The protein below binds the small molecule below.
Small molecule (SMILES): O=C(c1ccccc1)[C@@H](F)n1c[n+](F)cn1

Sequence of chain 1.A:
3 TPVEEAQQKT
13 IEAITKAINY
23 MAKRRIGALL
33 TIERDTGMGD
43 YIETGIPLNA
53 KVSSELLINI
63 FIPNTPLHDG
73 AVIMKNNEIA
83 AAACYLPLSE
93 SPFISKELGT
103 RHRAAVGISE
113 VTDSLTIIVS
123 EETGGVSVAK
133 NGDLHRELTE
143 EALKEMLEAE

Binding-site contacts:
Ligand atom C16 contacts residue ALA24 of chain 1.A at 4.5 Å (hydrophobic).
Ligand atom N03 contacts residue LEU140 of chain 1.A at 4.4 Å.
Ligand atom C04 contacts residue VAL128 of chain 1.A at 3.6 Å (hydrophobic).
Ligand atom C07 contacts residue GLU142 of chain 1.A at 3.8 Å.
Ligand atom N05 contacts residue VAL128 of chain 1.A at 3.5 Å.
Ligand atom F06 contacts residue VAL128 of chain 1.A at 3.2 Å.
Ligand atom C07 contacts residue ASN21 of chain 1.A at 2.8 Å.
Ligand atom N05 contacts residue LEU140 of chain 1.A at 3.9 Å.
Ligand atom C04 contacts residue GLU142 of chain 1.A at 3.6 Å.
Ligand atom F06 contacts residue LEU145 of chain 1.A at 3.6 Å.
Ligand atom F06 contacts residue GLU142 of chain 1.A at 4.0 Å.
Ligand atom N03 contacts residue ASN21 of chain 1.A at 4.3 Å.
Ligand atom N05 contacts residue THR141 of chain 1.A at 3.8 Å.
Ligand atom N05 contacts residue ILE20 of chain 1.A at 4.4 Å.
Ligand atom N05 contacts residue GLU142 of chain 1.A at 3.7 Å.
Ligand atom N03 contacts residue VAL128 of chain 1.A at 4.3 Å.
Ligand atom C04 contacts residue THR141 of chain 1.A at 3.8 Å.
Ligand atom F06 contacts residue ILE20 of chain 1.A at 4.3 Å.
Ligand atom F01 contacts residue LEU140 of chain 1.A at 4.2 Å.
Ligand atom F06 contacts residue THR141 of chain 1.A at 3.4 Å.
Ligand atom O10 contacts residue LYS25 of chain 1.A at 4.3 Å.
Ligand atom O10 contacts residue ASN21 of chain 1.A at 3.8 Å.
Ligand atom N05 contacts residue ASN21 of chain 1.A at 4.2 Å.
Ligand atom F06 contacts residue LEU140 of chain 1.A at 3.9 Å.
Ligand atom C07 contacts residue ILE20 of chain 1.A at 4.1 Å (hydrophobic).
Ligand atom N03 contacts residue ALA24 of chain 1.A at 4.4 Å.
Ligand atom C04 contacts residue LEU140 of chain 1.A at 3.2 Å (hydrophobic).
Ligand atom O10 contacts residue ALA24 of chain 1.A at 3.2 Å.
Ligand atom C09 contacts residue ALA24 of chain 1.A at 3.9 Å (hydrophobic).
Ligand atom C07 contacts residue VAL128 of chain 1.A at 4.1 Å (hydrophobic).
Ligand atom N03 contacts residue GLU142 of chain 1.A at 4.2 Å.
Ligand atom N08 contacts residue ASN21 of chain 1.A at 2.9 Å (h-bond).
Ligand atom N08 contacts residue ALA24 of chain 1.A at 4.3 Å.
Ligand atom N08 contacts residue GLU142 of chain 1.A at 4.1 Å.